Sequence of chain 1.B:
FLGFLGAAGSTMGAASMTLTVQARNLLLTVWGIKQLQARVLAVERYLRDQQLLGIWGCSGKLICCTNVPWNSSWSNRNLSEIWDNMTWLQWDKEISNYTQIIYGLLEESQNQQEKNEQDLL

Binding-site contacts:
Ligand atom O7 contacts residue ASN126 of chain 1.B at 4.0 Å.
Ligand atom C8 contacts residue GLU123 of chain 1.B at 3.4 Å.
Ligand atom C8 contacts residue ASN126 of chain 1.B at 4.0 Å.
Ligand atom C2 contacts residue ASN126 of chain 1.B at 2.4 Å.
Ligand atom C5 contacts residue ASN126 of chain 1.B at 3.7 Å.
Ligand atom O7 contacts residue TYR127 of chain 1.B at 3.9 Å.
Ligand atom C3 contacts residue ASN126 of chain 1.B at 3.7 Å.
Ligand atom C8 contacts residue TYR127 of chain 1.B at 4.2 Å (hydrophobic).
Ligand atom C7 contacts residue ASN126 of chain 1.B at 3.6 Å.
Ligand atom O5 contacts residue ASN126 of chain 1.B at 2.4 Å (h-bond).
Ligand atom C1 contacts residue ASN126 of chain 1.B at 1.4 Å.
Ligand atom N2 contacts residue ASN126 of chain 1.B at 2.9 Å (h-bond).
Ligand atom C4 contacts residue ASN126 of chain 1.B at 4.1 Å.
Ligand atom C7 contacts residue TYR127 of chain 1.B at 4.3 Å (hydrophobic).

This small molecule binds to this protein.
Small molecule (SMILES): CC(=O)N[C@@H]1[C@@H](O)[C@H](O)[C@@H](CO)O[C@H]1O